Binding-site contacts:
Ligand atom C3 contacts residue ASN279 of chain 1.B at 3.3 Å.
Ligand atom O3 contacts residue ASN279 of chain 1.B at 4.3 Å.
Ligand atom C4 contacts residue ASN279 of chain 1.B at 4.2 Å.
Ligand atom N2 contacts residue ASN279 of chain 1.B at 3.3 Å (h-bond).
Ligand atom C6 contacts residue LYS555 of chain 1.A at 3.6 Å.
Ligand atom C5 contacts residue LYS555 of chain 1.A at 4.1 Å.
Ligand atom C1 contacts residue LYS555 of chain 1.A at 4.3 Å.
Ligand atom C1 contacts residue ASN279 of chain 1.B at 3.2 Å.
Ligand atom O5 contacts residue LYS555 of chain 1.A at 3.3 Å.
Ligand atom O6 contacts residue LYS555 of chain 1.A at 3.4 Å.
Ligand atom O5 contacts residue ASN279 of chain 1.B at 4.1 Å.
Ligand atom C2 contacts residue ASN279 of chain 1.B at 3.4 Å.
Ligand atom C5 contacts residue ASN279 of chain 1.B at 4.0 Å.

Sequence of chain 1.B:
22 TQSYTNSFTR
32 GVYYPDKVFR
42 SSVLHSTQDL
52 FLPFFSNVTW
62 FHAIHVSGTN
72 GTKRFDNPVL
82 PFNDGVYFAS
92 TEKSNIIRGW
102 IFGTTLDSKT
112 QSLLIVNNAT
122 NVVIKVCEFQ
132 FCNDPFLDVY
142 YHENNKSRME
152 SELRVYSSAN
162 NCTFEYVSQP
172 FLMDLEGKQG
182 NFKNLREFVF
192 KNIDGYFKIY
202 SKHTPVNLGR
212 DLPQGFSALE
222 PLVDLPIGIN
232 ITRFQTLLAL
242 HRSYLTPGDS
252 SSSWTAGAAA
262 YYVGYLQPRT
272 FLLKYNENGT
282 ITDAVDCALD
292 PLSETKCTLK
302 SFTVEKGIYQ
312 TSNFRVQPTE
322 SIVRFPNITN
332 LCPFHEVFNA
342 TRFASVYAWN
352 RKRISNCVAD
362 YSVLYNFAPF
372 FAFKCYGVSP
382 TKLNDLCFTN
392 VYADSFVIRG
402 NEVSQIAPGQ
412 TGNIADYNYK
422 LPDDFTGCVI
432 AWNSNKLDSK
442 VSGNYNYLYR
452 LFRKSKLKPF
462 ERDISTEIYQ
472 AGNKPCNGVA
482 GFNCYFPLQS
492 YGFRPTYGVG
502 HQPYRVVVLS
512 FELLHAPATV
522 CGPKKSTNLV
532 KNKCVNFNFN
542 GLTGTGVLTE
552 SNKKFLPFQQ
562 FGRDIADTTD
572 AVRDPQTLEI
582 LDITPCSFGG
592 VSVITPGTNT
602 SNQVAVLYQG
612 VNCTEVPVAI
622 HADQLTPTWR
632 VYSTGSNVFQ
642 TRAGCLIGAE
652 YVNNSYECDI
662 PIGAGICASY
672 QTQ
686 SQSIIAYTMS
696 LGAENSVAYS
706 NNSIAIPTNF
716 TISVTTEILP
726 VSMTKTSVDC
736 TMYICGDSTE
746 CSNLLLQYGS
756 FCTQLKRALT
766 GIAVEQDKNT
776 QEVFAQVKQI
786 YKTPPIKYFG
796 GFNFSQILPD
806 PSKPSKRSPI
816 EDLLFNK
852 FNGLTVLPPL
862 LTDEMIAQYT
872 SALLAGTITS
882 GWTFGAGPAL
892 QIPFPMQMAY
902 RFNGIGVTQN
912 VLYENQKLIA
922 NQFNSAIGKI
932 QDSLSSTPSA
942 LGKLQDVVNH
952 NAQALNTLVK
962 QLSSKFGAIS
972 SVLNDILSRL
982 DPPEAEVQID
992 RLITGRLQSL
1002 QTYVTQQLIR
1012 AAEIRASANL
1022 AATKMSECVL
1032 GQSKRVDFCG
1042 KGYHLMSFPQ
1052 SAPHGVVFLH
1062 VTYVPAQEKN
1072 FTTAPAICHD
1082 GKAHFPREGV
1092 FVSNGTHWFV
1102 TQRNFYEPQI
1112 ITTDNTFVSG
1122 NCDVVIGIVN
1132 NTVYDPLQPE

This small molecule binds to this protein.
Small molecule (SMILES): CC(=O)N[C@@H]1[C@@H](O)[C@H](O)[C@@H](CO)O[C@H]1O

Sequence of chain 1.A:
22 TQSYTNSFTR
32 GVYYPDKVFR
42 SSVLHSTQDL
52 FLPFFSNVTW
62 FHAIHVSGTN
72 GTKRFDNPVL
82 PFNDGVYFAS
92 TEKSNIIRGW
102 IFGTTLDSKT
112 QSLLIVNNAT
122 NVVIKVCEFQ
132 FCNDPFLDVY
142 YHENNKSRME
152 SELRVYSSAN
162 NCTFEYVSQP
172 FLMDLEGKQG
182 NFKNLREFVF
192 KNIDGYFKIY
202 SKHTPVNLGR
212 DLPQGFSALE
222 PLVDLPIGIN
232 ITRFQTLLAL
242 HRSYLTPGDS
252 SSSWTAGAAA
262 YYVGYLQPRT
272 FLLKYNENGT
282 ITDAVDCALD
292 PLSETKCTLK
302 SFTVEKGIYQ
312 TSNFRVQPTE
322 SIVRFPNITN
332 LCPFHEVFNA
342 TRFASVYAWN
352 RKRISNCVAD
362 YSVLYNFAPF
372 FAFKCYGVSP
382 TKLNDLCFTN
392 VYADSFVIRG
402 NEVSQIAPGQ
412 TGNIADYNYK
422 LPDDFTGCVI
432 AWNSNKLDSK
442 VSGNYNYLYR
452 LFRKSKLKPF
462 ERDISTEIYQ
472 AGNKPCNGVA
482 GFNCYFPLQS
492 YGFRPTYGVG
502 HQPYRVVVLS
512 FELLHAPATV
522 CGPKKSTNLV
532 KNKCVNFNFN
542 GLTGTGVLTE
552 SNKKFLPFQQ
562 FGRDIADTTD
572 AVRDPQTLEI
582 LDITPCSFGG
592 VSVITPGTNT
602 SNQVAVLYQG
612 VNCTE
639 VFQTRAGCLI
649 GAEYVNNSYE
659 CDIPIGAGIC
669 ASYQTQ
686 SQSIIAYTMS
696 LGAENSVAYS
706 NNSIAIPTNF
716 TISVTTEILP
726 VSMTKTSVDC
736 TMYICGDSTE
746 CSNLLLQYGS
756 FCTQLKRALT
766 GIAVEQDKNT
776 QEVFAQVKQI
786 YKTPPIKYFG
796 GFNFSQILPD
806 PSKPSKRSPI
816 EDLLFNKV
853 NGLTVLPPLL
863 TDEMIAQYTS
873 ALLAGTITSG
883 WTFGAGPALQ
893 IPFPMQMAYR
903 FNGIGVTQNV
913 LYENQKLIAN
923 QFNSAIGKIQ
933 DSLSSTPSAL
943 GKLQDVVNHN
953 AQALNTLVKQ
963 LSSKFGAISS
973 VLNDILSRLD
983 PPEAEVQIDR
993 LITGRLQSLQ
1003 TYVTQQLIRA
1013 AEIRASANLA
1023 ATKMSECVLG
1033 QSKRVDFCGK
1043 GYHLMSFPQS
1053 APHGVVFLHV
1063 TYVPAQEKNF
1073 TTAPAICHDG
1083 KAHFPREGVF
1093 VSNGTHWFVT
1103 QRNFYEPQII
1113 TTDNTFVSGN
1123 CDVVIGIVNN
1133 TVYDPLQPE